Binding-site contacts:
Ligand atom N3 contacts residue PRO131 of chain 1.B at 2.8 Å (h-bond).
Ligand atom P contacts residue LYS133 of chain 1.B at 3.7 Å.
Ligand atom C7 contacts residue LYS158 of chain 1.B at 3.7 Å.
Ligand atom O4 contacts residue ARG139 of chain 1.B at 3.8 Å.
Ligand atom O2 contacts residue GLY160 of chain 1.B at 3.4 Å.
Ligand atom C4 contacts residue PRO131 of chain 1.B at 3.6 Å (hydrophobic).
Ligand atom C5 contacts residue LYS158 of chain 1.B at 3.7 Å.
Ligand atom OP2 contacts residue ARG48 of chain 1.B at 3.9 Å.
Ligand atom O4 contacts residue MET130 of chain 1.B at 3.6 Å.
Ligand atom O4 contacts residue ARG48 of chain 1.B at 2.7 Å (salt-bridge).
Ligand atom C5 contacts residue TYR104 of chain 1.B at 3.9 Å (hydrophobic).
Ligand atom C7 contacts residue TYR104 of chain 1.B at 3.5 Å (hydrophobic).
Ligand atom C2 contacts residue PRO131 of chain 1.B at 3.5 Å (hydrophobic).
Ligand atom N1 contacts residue PHE136 of chain 1.B at 3.7 Å.
Ligand atom OP1 contacts residue ARG48 of chain 1.B at 3.4 Å (salt-bridge).
Ligand atom C6 contacts residue PHE136 of chain 1.B at 3.8 Å (hydrophobic).
Ligand atom O4 contacts residue PRO131 of chain 1.B at 3.6 Å.
Ligand atom O2 contacts residue ASN140 of chain 1.B at 3.3 Å (h-bond).
Ligand atom O3' contacts residue LYS133 of chain 1.B at 3.7 Å.
Ligand atom C4 contacts residue PHE136 of chain 1.B at 3.6 Å (hydrophobic).
Ligand atom C5 contacts residue PHE136 of chain 1.B at 3.7 Å (hydrophobic).
Ligand atom C2' contacts residue PHE136 of chain 1.B at 3.9 Å (hydrophobic).
Ligand atom C4' contacts residue SER163 of chain 1.B at 3.8 Å.
Ligand atom O2 contacts residue PHE136 of chain 1.B at 3.5 Å.
Ligand atom O4' contacts residue PHE136 of chain 1.B at 3.6 Å.
Ligand atom OP1 contacts residue LYS133 of chain 1.B at 2.8 Å (salt-bridge).
Ligand atom OP2 contacts residue TYR104 of chain 1.B at 2.6 Å (h-bond).
Ligand atom O2 contacts residue ILE132 of chain 1.B at 3.7 Å.
Ligand atom N3 contacts residue PHE136 of chain 1.B at 3.8 Å.
Ligand atom O4 contacts residue LYS158 of chain 1.B at 3.2 Å.
Ligand atom O4 contacts residue ALA77 of chain 1.B at 3.8 Å.
Ligand atom C2 contacts residue PHE136 of chain 1.B at 3.7 Å (hydrophobic).
Ligand atom O2 contacts residue PRO131 of chain 1.B at 3.5 Å (h-bond).
Ligand atom C4 contacts residue LYS158 of chain 1.B at 3.5 Å.
Ligand atom P contacts residue TYR104 of chain 1.B at 3.8 Å.
Ligand atom O5' contacts residue TYR104 of chain 1.B at 3.7 Å.
Ligand atom N3 contacts residue ARG139 of chain 1.B at 3.8 Å.
Ligand atom C4 contacts residue ARG48 of chain 1.B at 3.6 Å.
Ligand atom O3' contacts residue SER163 of chain 1.B at 3.8 Å.
Ligand atom C7 contacts residue PHE136 of chain 1.B at 3.9 Å (hydrophobic).

The protein below binds the small molecule below.
Small molecule (SMILES): Cc1cn([C@H]2C[C@H](O[P](=O)(O)OC[C@H]3O[C@@H](n4cc(C)c(=O)[nH]c4=O)C[C@@H]3O[P](=O)(O)OC[C@H]3O[C@@H](n4cc(C)c(=O)[nH]c4=O)C[C@@H]3O[P](=O)(O)OC[C@H]3O[C@@H](n4cc(C)c(=O)[nH]c4=O)C[C@@H]3O[P](=O)(O)OC[C@H]3O[C@@H](n4cc(C)c(=O)[nH]c4=O)C[C@@H]3O[P](=O)(O)OC[C@H]3O[C@@H](n4cc(C)c(=O)[nH]c4=O)C[C@@H]3O)[C@@H](COP(=O)(O)O)O2)c(=O)[nH]c1=O

Sequence of chain 1.B:
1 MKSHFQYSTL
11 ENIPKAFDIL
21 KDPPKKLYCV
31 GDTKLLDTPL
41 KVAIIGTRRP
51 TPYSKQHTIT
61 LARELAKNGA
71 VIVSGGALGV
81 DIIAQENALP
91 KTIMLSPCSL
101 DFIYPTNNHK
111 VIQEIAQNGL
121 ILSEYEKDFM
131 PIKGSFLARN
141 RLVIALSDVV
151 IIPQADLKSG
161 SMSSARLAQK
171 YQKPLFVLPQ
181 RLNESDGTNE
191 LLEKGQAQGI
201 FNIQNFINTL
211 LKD